Sequence of chain 50.C:
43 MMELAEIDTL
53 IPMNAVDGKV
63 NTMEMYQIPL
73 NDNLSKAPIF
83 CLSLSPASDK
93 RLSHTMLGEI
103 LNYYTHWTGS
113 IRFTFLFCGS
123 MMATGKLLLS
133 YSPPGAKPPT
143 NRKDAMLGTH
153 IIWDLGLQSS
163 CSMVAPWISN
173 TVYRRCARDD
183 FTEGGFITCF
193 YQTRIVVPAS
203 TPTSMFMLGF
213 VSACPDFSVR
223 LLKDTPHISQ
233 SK

Sequence of chain 46.A:
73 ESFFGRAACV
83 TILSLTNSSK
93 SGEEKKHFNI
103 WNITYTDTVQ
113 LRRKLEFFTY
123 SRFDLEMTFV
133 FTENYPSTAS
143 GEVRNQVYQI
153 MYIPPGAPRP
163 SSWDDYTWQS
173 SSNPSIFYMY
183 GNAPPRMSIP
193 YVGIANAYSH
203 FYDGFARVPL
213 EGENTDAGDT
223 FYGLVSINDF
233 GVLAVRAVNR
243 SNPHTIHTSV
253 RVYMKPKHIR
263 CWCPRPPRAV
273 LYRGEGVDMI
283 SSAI

Binding-site contacts:
Ligand atom NH1 contacts residue LYS98 of chain 46.A at 3.7 Å.
Ligand atom NH2 contacts residue LEU87 of chain 46.A at 3.9 Å.
Ligand atom CZ contacts residue SER86 of chain 46.A at 3.2 Å.
Ligand atom CD contacts residue ASN101 of chain 46.A at 3.2 Å.
Ligand atom NH1 contacts residue SER86 of chain 46.A at 3.4 Å (h-bond).
Ligand atom CA contacts residue LYS234 of chain 50.C at 2.5 Å.
Ligand atom N contacts residue LYS234 of chain 50.C at 1.5 Å.
Ligand atom CD1 contacts residue ILE84 of chain 46.A at 4.0 Å (hydrophobic).
Ligand atom NH2 contacts residue LYS97 of chain 46.A at 3.6 Å (salt-bridge).
Ligand atom NH2 contacts residue SER86 of chain 46.A at 3.5 Å (h-bond).
Ligand atom C contacts residue LYS234 of chain 50.C at 3.0 Å.
Ligand atom NH2 contacts residue PHE100 of chain 46.A at 2.8 Å (h-bond).
Ligand atom CB contacts residue LYS234 of chain 50.C at 3.9 Å.
Ligand atom O contacts residue LYS234 of chain 50.C at 3.4 Å.
Ligand atom CD contacts residue SER86 of chain 46.A at 3.5 Å.
Ligand atom NH2 contacts residue ASN101 of chain 46.A at 3.7 Å.
Ligand atom N contacts residue SER233 of chain 50.C at 3.0 Å (h-bond).
Ligand atom CA contacts residue SER233 of chain 50.C at 3.6 Å.
Ligand atom NH1 contacts residue THR88 of chain 46.A at 3.8 Å.
Ligand atom O contacts residue LYS98 of chain 46.A at 3.8 Å.
Ligand atom C contacts residue SER86 of chain 46.A at 3.6 Å.
Ligand atom NE contacts residue ASN101 of chain 46.A at 3.0 Å (h-bond).
Ligand atom O contacts residue THR88 of chain 46.A at 3.7 Å.
Ligand atom O contacts residue SER86 of chain 46.A at 2.8 Å (h-bond).
Ligand atom N contacts residue LYS234 of chain 50.C at 3.6 Å.
Ligand atom CG contacts residue SER86 of chain 46.A at 4.2 Å.
Ligand atom C contacts residue THR88 of chain 46.A at 4.2 Å.
Ligand atom NH1 contacts residue LEU87 of chain 46.A at 3.9 Å.
Ligand atom C contacts residue LYS98 of chain 46.A at 3.7 Å.
Ligand atom CZ contacts residue LEU87 of chain 46.A at 4.2 Å (hydrophobic).
Ligand atom CZ contacts residue PHE100 of chain 46.A at 4.1 Å (hydrophobic).
Ligand atom CZ contacts residue LYS98 of chain 46.A at 3.7 Å.
Ligand atom NE contacts residue SER86 of chain 46.A at 3.6 Å.
Ligand atom CB contacts residue SER86 of chain 46.A at 3.9 Å.
Ligand atom CA contacts residue SER86 of chain 46.A at 4.0 Å.
Ligand atom CZ contacts residue ASN101 of chain 46.A at 3.7 Å.
Ligand atom N contacts residue SER86 of chain 46.A at 4.0 Å.
Ligand atom NH2 contacts residue LYS98 of chain 46.A at 2.7 Å (salt-bridge).
Ligand atom CD2 contacts residue ILE84 of chain 46.A at 3.9 Å (hydrophobic).
Ligand atom CB contacts residue SER233 of chain 50.C at 4.1 Å.

A small-molecule ligand and the protein it binds are described below.
Small molecule (SMILES): CC[C@H](C)[C@H](NC(=O)[C@@H](N)CC(C)C)C(=O)NCC(=O)N[C@@H](CCCN=C(N)N)C(=O)N[C@H](C=O)[C@@H](C)O